Sequence of chain 1.A:
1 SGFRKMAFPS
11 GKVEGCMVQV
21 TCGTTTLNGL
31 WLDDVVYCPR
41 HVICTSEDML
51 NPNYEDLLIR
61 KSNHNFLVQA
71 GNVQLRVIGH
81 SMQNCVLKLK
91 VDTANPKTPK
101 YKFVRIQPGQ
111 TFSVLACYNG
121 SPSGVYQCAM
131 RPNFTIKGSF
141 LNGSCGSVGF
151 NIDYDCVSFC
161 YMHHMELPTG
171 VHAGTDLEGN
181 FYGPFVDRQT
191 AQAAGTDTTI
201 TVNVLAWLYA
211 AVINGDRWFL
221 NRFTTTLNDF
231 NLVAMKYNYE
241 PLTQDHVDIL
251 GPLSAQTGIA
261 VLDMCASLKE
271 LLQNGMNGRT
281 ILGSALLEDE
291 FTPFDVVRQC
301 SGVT

The protein below binds the small molecule below.
Small molecule (SMILES): O=C(Nc1cccnc1)N(CCC1CCCCC1)c1cccc(Cl)c1

Binding-site contacts:
Ligand atom C1 contacts residue MET165 of chain 1.A at 3.4 Å (hydrophobic).
Ligand atom C18 contacts residue GLU166 of chain 1.A at 3.5 Å.
Ligand atom C11 contacts residue SER46 of chain 1.A at 3.8 Å.
Ligand atom C3 contacts residue GLN189 of chain 1.A at 3.6 Å.
Ligand atom C2 contacts residue ARG188 of chain 1.A at 3.8 Å.
Ligand atom C18 contacts residue LEU141 of chain 1.A at 3.7 Å (hydrophobic).
Ligand atom CL contacts residue HIS41 of chain 1.A at 3.7 Å.
Ligand atom O contacts residue MET165 of chain 1.A at 3.3 Å.
Ligand atom C5 contacts residue HIS164 of chain 1.A at 3.3 Å.
Ligand atom C5 contacts residue HIS41 of chain 1.A at 3.9 Å.
Ligand atom C19 contacts residue CYS145 of chain 1.A at 3.8 Å (hydrophobic).
Ligand atom N2 contacts residue SER144 of chain 1.A at 3.6 Å.
Ligand atom C contacts residue MET165 of chain 1.A at 3.6 Å (hydrophobic).
Ligand atom C2 contacts residue GLN189 of chain 1.A at 3.7 Å.
Ligand atom C10 contacts residue CYS44 of chain 1.A at 3.5 Å (hydrophobic).
Ligand atom O contacts residue HIS164 of chain 1.A at 3.9 Å.
Ligand atom C2 contacts residue MET49 of chain 1.A at 3.7 Å (hydrophobic).
Ligand atom C10 contacts residue THR25 of chain 1.A at 3.8 Å.
Ligand atom C19 contacts residue GLU166 of chain 1.A at 3.8 Å.
Ligand atom C9 contacts residue HIS41 of chain 1.A at 3.4 Å.
Ligand atom N2 contacts residue GLU166 of chain 1.A at 3.6 Å.
Ligand atom C17 contacts residue ASN142 of chain 1.A at 3.8 Å.
Ligand atom C1 contacts residue MET49 of chain 1.A at 3.4 Å (hydrophobic).
Ligand atom N2 contacts residue PHE140 of chain 1.A at 3.7 Å.
Ligand atom C contacts residue MET49 of chain 1.A at 3.6 Å (hydrophobic).
Ligand atom CL contacts residue HIS164 of chain 1.A at 3.9 Å.
Ligand atom CL contacts residue ASP187 of chain 1.A at 3.1 Å.
Ligand atom C7 contacts residue HIS41 of chain 1.A at 3.6 Å.
Ligand atom N2 contacts residue HIS163 of chain 1.A at 2.9 Å (h-bond).
Ligand atom CL contacts residue MET165 of chain 1.A at 3.6 Å.
Ligand atom N1 contacts residue CYS145 of chain 1.A at 3.9 Å.
Ligand atom C19 contacts residue HIS163 of chain 1.A at 3.4 Å.
Ligand atom C1 contacts residue ARG188 of chain 1.A at 3.6 Å.
Ligand atom C17 contacts residue PHE140 of chain 1.A at 3.6 Å (hydrophobic).
Ligand atom C16 contacts residue ASN142 of chain 1.A at 3.4 Å.
Ligand atom C18 contacts residue PHE140 of chain 1.A at 3.0 Å (hydrophobic).
Ligand atom C11 contacts residue THR25 of chain 1.A at 3.8 Å.
Ligand atom C17 contacts residue LEU141 of chain 1.A at 3.4 Å (hydrophobic).
Ligand atom O contacts residue GLU166 of chain 1.A at 2.9 Å (salt-bridge).
Ligand atom C5 contacts residue MET165 of chain 1.A at 3.9 Å (hydrophobic).